Binding-site contacts:
Ligand atom C7 contacts residue TRP208 of chain 1.B at 4.1 Å (hydrophobic).
Ligand atom C7 contacts residue ASN204 of chain 1.B at 3.8 Å.
Ligand atom C4 contacts residue ASN204 of chain 1.B at 4.4 Å.
Ligand atom O6 contacts residue GLU209 of chain 1.B at 4.3 Å.
Ligand atom O6 contacts residue ASP205 of chain 1.B at 3.0 Å.
Ligand atom C1 contacts residue ASN204 of chain 1.B at 1.5 Å.
Ligand atom C6 contacts residue ASP205 of chain 1.B at 3.3 Å.
Ligand atom C8 contacts residue TRP208 of chain 1.B at 4.1 Å (hydrophobic).
Ligand atom C5 contacts residue TRP208 of chain 1.B at 3.6 Å (hydrophobic).
Ligand atom C7 contacts residue GLN244 of chain 1.B at 4.2 Å.
Ligand atom C7 contacts residue GLU214 of chain 1.B at 4.1 Å.
Ligand atom O5 contacts residue ASN204 of chain 1.B at 2.3 Å (h-bond).
Ligand atom O5 contacts residue TRP208 of chain 1.B at 3.9 Å.
Ligand atom C8 contacts residue THR241 of chain 1.B at 3.6 Å.
Ligand atom C2 contacts residue ASN204 of chain 1.B at 2.7 Å.
Ligand atom N2 contacts residue ASN204 of chain 1.B at 3.2 Å (h-bond).
Ligand atom C6 contacts residue TRP208 of chain 1.B at 3.5 Å (hydrophobic).
Ligand atom C5 contacts residue ASN204 of chain 1.B at 3.6 Å.
Ligand atom O7 contacts residue GLN244 of chain 1.B at 4.1 Å.
Ligand atom O7 contacts residue LEU93 of chain 1.B at 4.0 Å.
Ligand atom C8 contacts residue GLN244 of chain 1.B at 3.6 Å.
Ligand atom C5 contacts residue ASP205 of chain 1.B at 3.8 Å.
Ligand atom C1 contacts residue ASP205 of chain 1.B at 4.3 Å.
Ligand atom C1 contacts residue TRP208 of chain 1.B at 4.0 Å (hydrophobic).
Ligand atom O5 contacts residue ASP205 of chain 1.B at 3.2 Å.
Ligand atom C8 contacts residue GLU214 of chain 1.B at 2.7 Å.
Ligand atom O7 contacts residue ASN204 of chain 1.B at 4.0 Å.
Ligand atom O7 contacts residue TRP208 of chain 1.B at 3.6 Å.
Ligand atom C3 contacts residue ASN204 of chain 1.B at 4.0 Å.

Sequence of chain 1.B:
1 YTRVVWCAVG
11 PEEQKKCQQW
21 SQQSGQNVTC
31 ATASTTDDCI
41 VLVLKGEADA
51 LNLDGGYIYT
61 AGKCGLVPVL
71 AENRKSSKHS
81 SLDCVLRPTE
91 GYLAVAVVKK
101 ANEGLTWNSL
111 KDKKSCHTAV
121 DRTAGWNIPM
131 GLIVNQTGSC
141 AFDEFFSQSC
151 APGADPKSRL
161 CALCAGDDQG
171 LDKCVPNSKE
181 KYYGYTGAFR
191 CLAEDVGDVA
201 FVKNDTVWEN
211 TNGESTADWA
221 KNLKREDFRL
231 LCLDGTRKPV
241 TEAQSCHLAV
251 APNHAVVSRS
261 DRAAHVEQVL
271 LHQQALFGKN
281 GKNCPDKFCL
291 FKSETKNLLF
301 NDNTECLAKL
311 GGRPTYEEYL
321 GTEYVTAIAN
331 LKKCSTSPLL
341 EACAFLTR

This small molecule binds to this protein.
Small molecule (SMILES): CC(=O)N[C@H]1[C@H](O[C@H]2[C@H](O)[C@@H](NC(C)=O)CO[C@@H]2CO)O[C@H](CO)[C@@H](O)[C@@H]1O